This protein binds this small molecule.
Small molecule (SMILES): Cc1ccc2cc(N)ccc2n1

Binding-site contacts:
Ligand atom CAE contacts residue GLU303 of chain 2.A at 3.6 Å.
Ligand atom CAE contacts residue ARG300 of chain 2.A at 3.4 Å.
Ligand atom CAJ contacts residue ARG300 of chain 2.A at 3.2 Å.
Ligand atom CAI contacts residue SO41 of chain 2.G at 4.1 Å.
Ligand atom CAC contacts residue ARG300 of chain 2.A at 3.5 Å.
Ligand atom NAB contacts residue ARG300 of chain 2.A at 3.1 Å.
Ligand atom NAH contacts residue ARG300 of chain 2.A at 3.4 Å (salt-bridge).
Ligand atom CAC contacts residue SO41 of chain 2.G at 3.8 Å.
Ligand atom CAL contacts residue ARG300 of chain 2.A at 3.6 Å.
Ligand atom CAK contacts residue ARG300 of chain 2.A at 3.7 Å.
Ligand atom CAG contacts residue LYS301 of chain 2.A at 4.3 Å.
Ligand atom CAA contacts residue SO41 of chain 2.G at 3.6 Å.
Ligand atom CAA contacts residue ARG300 of chain 2.A at 4.1 Å.
Ligand atom CAI contacts residue ARG300 of chain 2.A at 3.4 Å.
Ligand atom NAH contacts residue SO41 of chain 2.F at 2.8 Å (h-bond).
Ligand atom CAI contacts residue SO41 of chain 2.F at 3.8 Å.
Ligand atom CAG contacts residue GLU303 of chain 2.A at 3.9 Å.
Ligand atom CAF contacts residue SO41 of chain 2.F at 3.4 Å.
Ligand atom CAD contacts residue ARG300 of chain 2.A at 3.8 Å.
Ligand atom CAK contacts residue GLU303 of chain 2.A at 4.2 Å.
Ligand atom CAJ contacts residue LYS301 of chain 2.A at 4.0 Å.
Ligand atom NAB contacts residue LYS301 of chain 2.A at 2.9 Å (salt-bridge).
Ligand atom CAF contacts residue ARG300 of chain 2.A at 4.4 Å.
Ligand atom CAA contacts residue SO41 of chain 2.F at 3.8 Å.
Ligand atom CAG contacts residue ARG300 of chain 2.A at 3.5 Å.
Ligand atom CAL contacts residue SO41 of chain 2.F at 3.5 Å.

Sequence of chain 2.A:
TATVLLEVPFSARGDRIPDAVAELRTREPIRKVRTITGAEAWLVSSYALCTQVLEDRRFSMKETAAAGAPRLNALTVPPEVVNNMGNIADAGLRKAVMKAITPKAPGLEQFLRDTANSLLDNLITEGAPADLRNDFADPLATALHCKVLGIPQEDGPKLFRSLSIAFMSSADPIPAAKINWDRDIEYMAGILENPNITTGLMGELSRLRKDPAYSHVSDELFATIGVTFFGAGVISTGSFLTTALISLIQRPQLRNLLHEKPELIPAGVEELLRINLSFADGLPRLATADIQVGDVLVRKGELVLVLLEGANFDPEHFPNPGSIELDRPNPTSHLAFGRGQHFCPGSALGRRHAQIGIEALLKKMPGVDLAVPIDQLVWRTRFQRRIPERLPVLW